This protein binds this small molecule.
Small molecule (SMILES): NS(=O)(=O)c1c(F)c(F)c(SCCc2ccc(C(=O)O)cc2)c(F)c1NC1CCCCCCC1

Sequence of chain 1.C:
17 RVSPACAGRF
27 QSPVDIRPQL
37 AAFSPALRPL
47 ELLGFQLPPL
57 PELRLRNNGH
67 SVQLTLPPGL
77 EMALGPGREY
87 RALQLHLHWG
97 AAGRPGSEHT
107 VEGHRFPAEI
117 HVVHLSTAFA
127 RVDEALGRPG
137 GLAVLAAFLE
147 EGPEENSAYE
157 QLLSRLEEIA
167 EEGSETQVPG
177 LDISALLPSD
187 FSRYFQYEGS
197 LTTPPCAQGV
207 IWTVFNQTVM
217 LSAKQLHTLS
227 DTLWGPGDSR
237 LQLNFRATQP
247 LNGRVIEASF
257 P

Binding-site contacts:
Ligand atom C7 contacts residue HIS92 of chain 1.C at 3.3 Å.
Ligand atom S4 contacts residue HIS92 of chain 1.C at 3.6 Å (h-bond).
Ligand atom C21 contacts residue GLN69 of chain 1.C at 3.3 Å.
Ligand atom O26 contacts residue ARG62 of chain 1.C at 3.2 Å (salt-bridge).
Ligand atom C22 contacts residue ASN64 of chain 1.C at 3.6 Å.
Ligand atom C21 contacts residue ASN64 of chain 1.C at 3.7 Å.
Ligand atom F13 contacts residue ZN1 of chain 1.I at 3.6 Å.
Ligand atom F13 contacts residue THR199 of chain 1.C at 3.6 Å.
Ligand atom C25 contacts residue ASN64 of chain 1.C at 3.7 Å.
Ligand atom O27 contacts residue ARG62 of chain 1.C at 3.7 Å.
Ligand atom S16 contacts residue ASN64 of chain 1.C at 3.5 Å (h-bond).
Ligand atom C28 contacts residue GLN90 of chain 1.C at 3.5 Å.
Ligand atom N1 contacts residue THR198 of chain 1.C at 2.9 Å (h-bond).
Ligand atom C17 contacts residue HIS66 of chain 1.C at 3.7 Å.
Ligand atom C8 contacts residue HIS92 of chain 1.C at 3.3 Å.
Ligand atom F13 contacts residue THR198 of chain 1.C at 2.7 Å.
Ligand atom C20 contacts residue ASN64 of chain 1.C at 3.8 Å.
Ligand atom O6 contacts residue THR198 of chain 1.C at 2.9 Å (h-bond).
Ligand atom C11 contacts residue THR199 of chain 1.C at 3.6 Å.
Ligand atom F13 contacts residue HIS94 of chain 1.C at 3.3 Å.
Ligand atom C25 contacts residue ARG62 of chain 1.C at 3.8 Å.
Ligand atom N1 contacts residue HIS94 of chain 1.C at 3.4 Å (h-bond).
Ligand atom C12 contacts residue THR199 of chain 1.C at 3.5 Å.
Ligand atom N1 contacts residue HIS117 of chain 1.C at 3.3 Å (h-bond).
Ligand atom C7 contacts residue ZN1 of chain 1.I at 3.5 Å.
Ligand atom C7 contacts residue THR199 of chain 1.C at 3.8 Å.
Ligand atom C12 contacts residue ZN1 of chain 1.I at 3.7 Å.
Ligand atom N58 contacts residue GLN90 of chain 1.C at 3.7 Å.
Ligand atom N1 contacts residue HIS92 of chain 1.C at 3.3 Å (h-bond).
Ligand atom O5 contacts residue HIS92 of chain 1.C at 3.2 Å.
Ligand atom N1 contacts residue ZN1 of chain 1.I at 1.9 Å.
Ligand atom F14 contacts residue THR199 of chain 1.C at 3.7 Å.
Ligand atom N58 contacts residue HIS92 of chain 1.C at 3.3 Å.
Ligand atom F15 contacts residue GLN90 of chain 1.C at 3.2 Å.
Ligand atom O26 contacts residue ASN64 of chain 1.C at 3.6 Å.
Ligand atom C23 contacts residue ASN64 of chain 1.C at 3.6 Å.
Ligand atom S4 contacts residue ZN1 of chain 1.I at 3.1 Å.
Ligand atom C29 contacts residue GLN90 of chain 1.C at 3.5 Å.
Ligand atom O6 contacts residue LEU197 of chain 1.C at 3.5 Å.
Ligand atom O5 contacts residue ZN1 of chain 1.I at 3.5 Å.